Binding-site contacts:
Ligand atom CD contacts residue GLY154 of chain 1.D at 3.6 Å.
Ligand atom CZ contacts residue TYR162 of chain 1.D at 3.6 Å (hydrophobic).
Ligand atom CE contacts residue ASP40 of chain 1.C at 3.2 Å.
Ligand atom OXT contacts residue HIS52 of chain 1.D at 3.1 Å (h-bond).
Ligand atom O contacts residue THR135 of chain 1.D at 3.6 Å (h-bond).
Ligand atom CG contacts residue TYR162 of chain 1.D at 3.7 Å (hydrophobic).
Ligand atom O1 contacts residue VAL156 of chain 1.D at 3.2 Å.
Ligand atom O contacts residue ALA133 of chain 1.D at 3.2 Å.
Ligand atom CE contacts residue PHE41 of chain 1.C at 3.3 Å (hydrophobic).
Ligand atom NZ contacts residue SER42 of chain 1.C at 3.1 Å (h-bond).
Ligand atom O1 contacts residue TYR162 of chain 1.D at 3.2 Å.
Ligand atom NZ contacts residue ASP40 of chain 1.C at 3.0 Å (salt-bridge).
Ligand atom O contacts residue GLY154 of chain 1.D at 2.9 Å (h-bond).
Ligand atom NH2 contacts residue VAL156 of chain 1.D at 3.4 Å.
Ligand atom N contacts residue GLY152 of chain 1.D at 2.7 Å (h-bond).
Ligand atom CD contacts residue TYR131 of chain 1.D at 3.4 Å (hydrophobic).
Ligand atom C6' contacts residue VAL156 of chain 1.D at 3.7 Å (hydrophobic).
Ligand atom NZ contacts residue PHE41 of chain 1.C at 2.7 Å (h-bond).
Ligand atom CB contacts residue GLY154 of chain 1.D at 3.3 Å.
Ligand atom O contacts residue GLY134 of chain 1.D at 2.6 Å (h-bond).
Ligand atom O contacts residue SER136 of chain 1.D at 3.4 Å.
Ligand atom NZ contacts residue GLY39 of chain 1.C at 3.4 Å (h-bond).
Ligand atom CE contacts residue ASN153 of chain 1.D at 3.2 Å.
Ligand atom C contacts residue SER136 of chain 1.D at 3.3 Å.
Ligand atom NH1 contacts residue ASP130 of chain 1.D at 2.8 Å (salt-bridge).
Ligand atom O contacts residue TYR162 of chain 1.D at 2.9 Å (h-bond).
Ligand atom CD contacts residue HIS52 of chain 1.D at 3.6 Å.
Ligand atom C1' contacts residue VAL156 of chain 1.D at 3.7 Å (hydrophobic).
Ligand atom NH1 contacts residue TYR131 of chain 1.D at 2.8 Å (h-bond).
Ligand atom CE contacts residue GLY39 of chain 1.C at 3.4 Å.
Ligand atom NH2 contacts residue TYR162 of chain 1.D at 3.3 Å.
Ligand atom CD contacts residue PHE41 of chain 1.C at 3.3 Å (hydrophobic).
Ligand atom CA contacts residue SER136 of chain 1.D at 3.5 Å.
Ligand atom C contacts residue TYR162 of chain 1.D at 3.6 Å (hydrophobic).
Ligand atom CA contacts residue GLY152 of chain 1.D at 3.4 Å.
Ligand atom OXT contacts residue SER136 of chain 1.D at 3.7 Å.
Ligand atom N contacts residue GLY152 of chain 1.D at 3.2 Å (h-bond).
Ligand atom CG contacts residue ASN153 of chain 1.D at 3.6 Å.
Ligand atom NE contacts residue TYR162 of chain 1.D at 3.7 Å.
Ligand atom N contacts residue TYR162 of chain 1.D at 3.5 Å (h-bond).

This protein binds this small molecule.
Small molecule (SMILES): NCCCC[C@@H](NC(=O)Cc1ccccc1)C(=O)N[C@H](CCCCN)C(=O)N[C@H](CCCN=C(N)N)C(=O)O

Sequence of chain 1.D:
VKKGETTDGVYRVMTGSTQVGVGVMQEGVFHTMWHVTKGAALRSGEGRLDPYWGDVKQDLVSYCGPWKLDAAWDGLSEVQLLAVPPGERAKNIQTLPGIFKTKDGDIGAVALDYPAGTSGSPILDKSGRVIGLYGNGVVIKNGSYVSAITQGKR

Sequence of chain 1.C:
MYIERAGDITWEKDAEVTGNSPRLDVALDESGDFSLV